Binding-site contacts:
Ligand atom C13 contacts residue HEM1 of chain 2.C at 4.2 Å.
Ligand atom O contacts residue GLY289 of chain 2.A at 3.5 Å (h-bond).
Ligand atom C10 contacts residue PRO268 of chain 2.A at 3.8 Å (hydrophobic).
Ligand atom N1 contacts residue ARG184 of chain 2.A at 4.0 Å.
Ligand atom C12 contacts residue PHE287 of chain 2.A at 3.5 Å (hydrophobic).
Ligand atom C4 contacts residue ARG306 of chain 2.A at 3.5 Å.
Ligand atom C4 contacts residue GLN181 of chain 2.A at 3.2 Å.
Ligand atom N1 contacts residue ARG306 of chain 2.A at 4.1 Å.
Ligand atom C14 contacts residue VAL270 of chain 2.A at 3.3 Å (hydrophobic).
Ligand atom C4 contacts residue ARG184 of chain 2.A at 3.3 Å.
Ligand atom C10 contacts residue TRP290 of chain 2.A at 3.7 Å (hydrophobic).
Ligand atom C14 contacts residue GLN181 of chain 2.A at 4.1 Å.
Ligand atom C10 contacts residue HEM1 of chain 2.C at 3.5 Å.
Ligand atom C12 contacts residue HEM1 of chain 2.C at 3.4 Å.
Ligand atom C9 contacts residue TRP290 of chain 2.A at 3.9 Å (hydrophobic).
Ligand atom C3 contacts residue GLN181 of chain 2.A at 3.9 Å.
Ligand atom N1 contacts residue GLN181 of chain 2.A at 2.8 Å (h-bond).
Ligand atom O contacts residue PRO268 of chain 2.A at 4.0 Å.
Ligand atom C7 contacts residue HEM1 of chain 2.C at 3.2 Å.
Ligand atom C9 contacts residue GLU295 of chain 2.A at 3.1 Å.
Ligand atom C3 contacts residue ARG184 of chain 2.A at 3.5 Å.
Ligand atom C8 contacts residue HEM1 of chain 2.C at 4.0 Å.
Ligand atom C8 contacts residue GLU295 of chain 2.A at 3.7 Å.
Ligand atom C12 contacts residue VAL270 of chain 2.A at 3.8 Å (hydrophobic).
Ligand atom C13 contacts residue VAL270 of chain 2.A at 3.9 Å (hydrophobic).
Ligand atom C11 contacts residue HEM1 of chain 2.C at 3.7 Å.
Ligand atom C12 contacts residue GLY289 of chain 2.A at 4.0 Å.
Ligand atom N3 contacts residue GLU295 of chain 2.A at 2.6 Å (salt-bridge).
Ligand atom C11 contacts residue PRO268 of chain 2.A at 4.1 Å (hydrophobic).
Ligand atom C1 contacts residue GLN181 of chain 2.A at 3.7 Å.
Ligand atom N4 contacts residue GLN181 of chain 2.A at 3.9 Å.
Ligand atom C9 contacts residue HEM1 of chain 2.C at 3.8 Å.
Ligand atom C9 contacts residue PRO268 of chain 2.A at 3.7 Å (hydrophobic).
Ligand atom N3 contacts residue PRO268 of chain 2.A at 4.0 Å.
Ligand atom O contacts residue HEM1 of chain 2.C at 3.5 Å.
Ligand atom C6 contacts residue GLN181 of chain 2.A at 3.3 Å.
Ligand atom C7 contacts residue GLU295 of chain 2.A at 4.0 Å.
Ligand atom C14 contacts residue HEM1 of chain 2.C at 4.1 Å.
Ligand atom C5 contacts residue GLN181 of chain 2.A at 2.8 Å.
Ligand atom N2 contacts residue GLN181 of chain 2.A at 2.5 Å (h-bond).

Sequence of chain 2.A:
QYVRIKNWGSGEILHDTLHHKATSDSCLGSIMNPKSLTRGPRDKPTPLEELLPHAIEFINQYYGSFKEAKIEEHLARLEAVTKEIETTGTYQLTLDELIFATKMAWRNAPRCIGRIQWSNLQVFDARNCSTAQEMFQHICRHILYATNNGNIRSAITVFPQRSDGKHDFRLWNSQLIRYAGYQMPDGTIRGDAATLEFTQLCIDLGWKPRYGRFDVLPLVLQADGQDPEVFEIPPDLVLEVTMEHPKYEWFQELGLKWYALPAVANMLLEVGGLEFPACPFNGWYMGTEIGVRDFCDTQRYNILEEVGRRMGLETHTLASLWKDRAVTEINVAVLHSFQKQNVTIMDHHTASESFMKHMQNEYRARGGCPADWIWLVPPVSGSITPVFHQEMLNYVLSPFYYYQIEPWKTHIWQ

This protein binds this small molecule.
Small molecule (SMILES): COc1ccnc(CCc2nc3cccnc3[nH]2)c1